Sequence of chain 3.A:
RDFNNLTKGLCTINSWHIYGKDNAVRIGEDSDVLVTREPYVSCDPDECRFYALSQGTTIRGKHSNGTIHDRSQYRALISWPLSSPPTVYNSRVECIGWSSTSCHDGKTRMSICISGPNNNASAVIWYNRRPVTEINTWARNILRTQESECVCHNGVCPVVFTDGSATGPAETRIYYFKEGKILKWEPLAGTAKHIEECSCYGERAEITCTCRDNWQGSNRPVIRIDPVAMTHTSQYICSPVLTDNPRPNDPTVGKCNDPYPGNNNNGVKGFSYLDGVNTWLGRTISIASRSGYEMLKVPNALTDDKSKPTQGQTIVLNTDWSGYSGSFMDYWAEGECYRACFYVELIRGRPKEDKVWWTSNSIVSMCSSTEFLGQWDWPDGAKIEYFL

Binding-site contacts:
Ligand atom C6 contacts residue LEU373 of chain 1.A at 3.4 Å (hydrophobic).
Ligand atom O4 contacts residue GLU294 of chain 1.A at 2.9 Å (salt-bridge).
Ligand atom O6 contacts residue GLN375 of chain 1.A at 3.3 Å.
Ligand atom C6 contacts residue ASP250 of chain 1.A at 3.7 Å.
Ligand atom O3 contacts residue ASN249 of chain 1.A at 2.8 Å (h-bond).
Ligand atom O5 contacts residue GLN375 of chain 1.A at 3.4 Å (h-bond).
Ligand atom C6 contacts residue ILE285 of chain 1.A at 3.5 Å (hydrophobic).
Ligand atom O2 contacts residue ASN249 of chain 1.A at 3.2 Å (h-bond).
Ligand atom C3 contacts residue GLU294 of chain 1.A at 3.3 Å.
Ligand atom O3 contacts residue ARG283 of chain 1.A at 3.0 Å (salt-bridge).
Ligand atom O4 contacts residue ILE287 of chain 1.A at 3.3 Å.
Ligand atom O4 contacts residue ARG247 of chain 1.A at 3.2 Å (salt-bridge).
Ligand atom C4 contacts residue GLU294 of chain 1.A at 3.6 Å.
Ligand atom O5 contacts residue ARG283 of chain 1.A at 3.7 Å.
Ligand atom C2 contacts residue ASN120 of chain 3.A at 2.4 Å.
Ligand atom C1 contacts residue ASN120 of chain 3.A at 1.5 Å.
Ligand atom O6 contacts residue ILE285 of chain 1.A at 2.7 Å (h-bond).
Ligand atom C3 contacts residue GLY312 of chain 1.A at 3.2 Å.
Ligand atom O2 contacts residue GLY312 of chain 1.A at 3.2 Å.
Ligand atom C5 contacts residue ASN120 of chain 3.A at 3.7 Å.
Ligand atom O5 contacts residue THR310 of chain 1.A at 3.4 Å (h-bond).
Ligand atom C6 contacts residue PRO309 of chain 1.A at 3.4 Å (hydrophobic).
Ligand atom N2 contacts residue ASN120 of chain 3.A at 2.7 Å (h-bond).
Ligand atom O2 contacts residue LEU296 of chain 1.A at 3.4 Å.
Ligand atom O3 contacts residue GLY312 of chain 1.A at 3.1 Å (h-bond).
Ligand atom N2 contacts residue ARG140 of chain 3.A at 3.3 Å (salt-bridge).
Ligand atom O6 contacts residue LYS308 of chain 1.A at 3.1 Å (salt-bridge).
Ligand atom O5 contacts residue ASP250 of chain 1.A at 3.5 Å (salt-bridge).
Ligand atom O3 contacts residue LEU296 of chain 1.A at 3.6 Å.
Ligand atom O3 contacts residue ASP250 of chain 1.A at 3.0 Å (salt-bridge).
Ligand atom O3 contacts residue GLN311 of chain 1.A at 3.3 Å.
Ligand atom C7 contacts residue ASN120 of chain 3.A at 3.5 Å.
Ligand atom O5 contacts residue GLY312 of chain 1.A at 3.8 Å.
Ligand atom O6 contacts residue ASP250 of chain 1.A at 2.5 Å (salt-bridge).
Ligand atom C8 contacts residue ASN119 of chain 3.A at 3.6 Å.
Ligand atom C8 contacts residue ARG140 of chain 3.A at 3.1 Å.
Ligand atom C7 contacts residue ARG140 of chain 3.A at 3.6 Å.
Ligand atom O5 contacts residue GLY374 of chain 1.A at 3.2 Å.
Ligand atom O5 contacts residue ASN120 of chain 3.A at 2.4 Å (h-bond).
Ligand atom O3 contacts residue GLU294 of chain 1.A at 2.6 Å (salt-bridge).

The protein below binds the small molecule below.
Small molecule (SMILES): CC(=O)N[C@H]1[C@H](O[C@H]2[C@H](O)[C@@H](NC(C)=O)CO[C@@H]2CO)O[C@H](CO)[C@@H](O[C@@H]2O[C@H](CO[C@H]3O[C@H](CO)[C@@H](O)[C@H](O)[C@@H]3O)[C@@H](O)[C@H](O[C@H]3O[C@H](CO)[C@@H](O)[C@H](O)[C@@H]3O[C@H]3O[C@H](CO)[C@@H](O)[C@H](O)[C@@H]3O[C@H]3O[C@H](CO)[C@@H](O)[C@H](O)[C@@H]3O)[C@@H]2O)[C@@H]1O

Sequence of chain 1.A:
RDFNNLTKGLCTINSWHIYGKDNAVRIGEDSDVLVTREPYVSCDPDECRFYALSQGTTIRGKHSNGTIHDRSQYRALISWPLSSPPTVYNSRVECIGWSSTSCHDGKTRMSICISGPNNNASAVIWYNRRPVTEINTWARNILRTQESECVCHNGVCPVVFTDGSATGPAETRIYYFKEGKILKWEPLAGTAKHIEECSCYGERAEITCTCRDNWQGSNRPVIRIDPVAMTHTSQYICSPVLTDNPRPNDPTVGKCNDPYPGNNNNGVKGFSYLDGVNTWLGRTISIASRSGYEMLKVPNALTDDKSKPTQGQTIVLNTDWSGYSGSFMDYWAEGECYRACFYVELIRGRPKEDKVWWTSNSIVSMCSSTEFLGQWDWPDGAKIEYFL